Sequence of chain 2.A:
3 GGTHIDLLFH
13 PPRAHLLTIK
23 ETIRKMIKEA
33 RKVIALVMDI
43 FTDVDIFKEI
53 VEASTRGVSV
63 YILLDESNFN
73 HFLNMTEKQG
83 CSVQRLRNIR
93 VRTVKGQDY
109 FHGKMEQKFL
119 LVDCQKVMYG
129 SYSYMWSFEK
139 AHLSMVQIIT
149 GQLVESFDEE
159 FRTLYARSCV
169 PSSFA

A protein and the small-molecule ligand that binds it are described below.
Small molecule (SMILES): O=C(N1CCCCC1)N1CCCCC1

Binding-site contacts:
Ligand atom C2 contacts residue ARG160 of chain 2.A at 3.9 Å.
Ligand atom C4 contacts residue CYS122 of chain 2.A at 3.8 Å (hydrophobic).
Ligand atom C4 contacts residue VAL35 of chain 2.A at 3.7 Å (hydrophobic).
Ligand atom C6 contacts residue TYR63 of chain 2.A at 4.2 Å (hydrophobic).
Ligand atom N contacts residue ARG160 of chain 2.A at 3.8 Å.
Ligand atom C9 contacts residue ARG160 of chain 2.A at 3.6 Å.
Ligand atom C contacts residue LEU119 of chain 2.A at 3.5 Å (hydrophobic).
Ligand atom C5 contacts residue TYR63 of chain 2.A at 4.2 Å (hydrophobic).
Ligand atom C10 contacts residue TYR63 of chain 2.A at 3.9 Å (hydrophobic).
Ligand atom C10 contacts residue ARG160 of chain 2.A at 4.2 Å.
Ligand atom C1 contacts residue ARG160 of chain 2.A at 4.0 Å.
Ligand atom C contacts residue ALA37 of chain 2.A at 4.2 Å (hydrophobic).
Ligand atom C4 contacts residue LEU119 of chain 2.A at 3.9 Å (hydrophobic).
Ligand atom C6 contacts residue PHE159 of chain 2.A at 3.9 Å (hydrophobic).
Ligand atom C3 contacts residue CYS122 of chain 2.A at 4.0 Å (hydrophobic).
Ligand atom N1 contacts residue TYR63 of chain 2.A at 4.0 Å.
Ligand atom C7 contacts residue TYR163 of chain 2.A at 3.8 Å (hydrophobic).
Ligand atom C8 contacts residue ARG160 of chain 2.A at 4.5 Å.
Ligand atom C7 contacts residue TYR63 of chain 2.A at 3.9 Å (hydrophobic).
Ligand atom C4 contacts residue ALA37 of chain 2.A at 4.3 Å (hydrophobic).
Ligand atom C3 contacts residue ARG160 of chain 2.A at 4.2 Å.
Ligand atom O contacts residue ARG160 of chain 2.A at 4.1 Å.
Ligand atom N1 contacts residue ARG160 of chain 2.A at 4.2 Å.
Ligand atom C2 contacts residue PHE159 of chain 2.A at 4.0 Å (hydrophobic).
Ligand atom O contacts residue TYR63 of chain 2.A at 4.2 Å.
Ligand atom C1 contacts residue ASP156 of chain 2.A at 2.9 Å.
Ligand atom C7 contacts residue PHE159 of chain 2.A at 4.2 Å (hydrophobic).
Ligand atom C2 contacts residue ASP156 of chain 2.A at 3.9 Å.
Ligand atom C3 contacts residue VAL35 of chain 2.A at 4.0 Å (hydrophobic).
Ligand atom C5 contacts residue ARG160 of chain 2.A at 3.9 Å.
Ligand atom C8 contacts residue TYR163 of chain 2.A at 4.0 Å (hydrophobic).
Ligand atom C contacts residue CYS122 of chain 2.A at 3.9 Å (hydrophobic).
Ligand atom C contacts residue ASP156 of chain 2.A at 3.9 Å.